Sequence of chain 1.B:
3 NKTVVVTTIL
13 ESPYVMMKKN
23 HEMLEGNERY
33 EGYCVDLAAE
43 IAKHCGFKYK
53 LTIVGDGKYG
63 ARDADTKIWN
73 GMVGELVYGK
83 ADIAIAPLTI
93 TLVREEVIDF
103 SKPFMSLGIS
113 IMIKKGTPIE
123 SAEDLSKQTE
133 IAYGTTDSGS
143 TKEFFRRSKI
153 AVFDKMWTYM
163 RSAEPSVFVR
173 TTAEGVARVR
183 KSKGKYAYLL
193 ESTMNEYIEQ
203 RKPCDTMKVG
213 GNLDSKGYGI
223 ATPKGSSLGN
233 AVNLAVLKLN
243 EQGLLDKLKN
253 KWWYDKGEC

Binding-site contacts:
Ligand atom OT1 contacts residue SER142 of chain 1.B at 3.1 Å (h-bond).
Ligand atom N contacts residue PRO89 of chain 1.B at 2.9 Å (h-bond).
Ligand atom CA contacts residue THR91 of chain 1.B at 3.5 Å.
Ligand atom CD1 contacts residue THR143 of chain 1.B at 3.7 Å.
Ligand atom CA contacts residue GLU193 of chain 1.B at 3.4 Å.
Ligand atom CE2 contacts residue MET196 of chain 1.B at 3.3 Å (hydrophobic).
Ligand atom CE2 contacts residue TYR220 of chain 1.B at 3.8 Å (hydrophobic).
Ligand atom OE1 contacts residue GLU193 of chain 1.B at 4.1 Å.
Ligand atom OT1 contacts residue GLY141 of chain 1.B at 3.3 Å.
Ligand atom CB contacts residue TYR61 of chain 1.B at 3.6 Å (hydrophobic).
Ligand atom OE2 contacts residue GLU193 of chain 1.B at 3.5 Å (salt-bridge).
Ligand atom NE1 contacts residue GLU193 of chain 1.B at 3.0 Å (salt-bridge).
Ligand atom CA contacts residue PRO89 of chain 1.B at 4.0 Å (hydrophobic).
Ligand atom CD1 contacts residue GLU193 of chain 1.B at 3.6 Å.
Ligand atom NE1 contacts residue LEU192 of chain 1.B at 3.6 Å.
Ligand atom OT1 contacts residue ARG96 of chain 1.B at 3.1 Å (salt-bridge).
Ligand atom CA contacts residue SER142 of chain 1.B at 3.6 Å.
Ligand atom CE2 contacts residue GLU193 of chain 1.B at 3.7 Å.
Ligand atom N contacts residue TYR220 of chain 1.B at 3.6 Å.
Ligand atom OT2 contacts residue LEU90 of chain 1.B at 3.7 Å.
Ligand atom OT2 contacts residue TYR61 of chain 1.B at 3.7 Å.
Ligand atom OT2 contacts residue PRO89 of chain 1.B at 3.9 Å.
Ligand atom C contacts residue THR91 of chain 1.B at 3.8 Å.
Ligand atom OT2 contacts residue ARG96 of chain 1.B at 2.9 Å (salt-bridge).
Ligand atom OE1 contacts residue THR143 of chain 1.B at 2.6 Å (h-bond).
Ligand atom OE2 contacts residue MET196 of chain 1.B at 4.0 Å.
Ligand atom CE2 contacts residue PRO89 of chain 1.B at 4.0 Å (hydrophobic).
Ligand atom N contacts residue THR91 of chain 1.B at 2.9 Å (h-bond).
Ligand atom CG contacts residue GLU193 of chain 1.B at 3.4 Å.
Ligand atom C contacts residue ARG96 of chain 1.B at 3.6 Å.
Ligand atom CB contacts residue GLU193 of chain 1.B at 4.0 Å.
Ligand atom OT2 contacts residue THR91 of chain 1.B at 3.0 Å (h-bond).
Ligand atom CE2 contacts residue GLU13 of chain 1.B at 4.2 Å.
Ligand atom C contacts residue TYR61 of chain 1.B at 3.7 Å (hydrophobic).
Ligand atom OT1 contacts residue TYR61 of chain 1.B at 3.4 Å.
Ligand atom CD2 contacts residue GLU193 of chain 1.B at 3.3 Å.
Ligand atom OT2 contacts residue SER142 of chain 1.B at 3.7 Å.
Ligand atom C contacts residue SER142 of chain 1.B at 3.3 Å.
Ligand atom N contacts residue GLU193 of chain 1.B at 2.7 Å (salt-bridge).
Ligand atom CE2 contacts residue TYR61 of chain 1.B at 3.3 Å (hydrophobic).

This protein binds this small molecule.
Small molecule (SMILES): Cc1onc(O)c1C[C@H](N)C(=O)O